Binding-site contacts:
Ligand atom O5 contacts residue ASN340 of chain 1.A at 2.4 Å (h-bond).
Ligand atom C8 contacts residue ALA341 of chain 1.A at 3.3 Å (hydrophobic).
Ligand atom C7 contacts residue ALA341 of chain 1.A at 4.4 Å (hydrophobic).
Ligand atom C1 contacts residue ASN340 of chain 1.A at 1.4 Å.
Ligand atom C5 contacts residue ASN340 of chain 1.A at 3.6 Å.
Ligand atom N2 contacts residue ALA341 of chain 1.A at 4.5 Å.
Ligand atom C2 contacts residue ASN340 of chain 1.A at 2.5 Å.
Ligand atom C8 contacts residue LEU438 of chain 1.A at 4.0 Å (hydrophobic).
Ligand atom N2 contacts residue ASN340 of chain 1.A at 2.9 Å (h-bond).
Ligand atom O5 contacts residue HIS336 of chain 1.A at 4.3 Å.
Ligand atom C3 contacts residue ASN340 of chain 1.A at 3.8 Å.
Ligand atom C4 contacts residue ASN340 of chain 1.A at 4.2 Å.
Ligand atom O7 contacts residue ASN340 of chain 1.A at 3.9 Å.
Ligand atom C7 contacts residue ASN340 of chain 1.A at 3.6 Å.

The small molecule below binds the protein below.
Small molecule (SMILES): CC(=O)N[C@@H]1[C@@H](O)[C@H](O)[C@@H](CO)O[C@H]1O

Sequence of chain 1.A:
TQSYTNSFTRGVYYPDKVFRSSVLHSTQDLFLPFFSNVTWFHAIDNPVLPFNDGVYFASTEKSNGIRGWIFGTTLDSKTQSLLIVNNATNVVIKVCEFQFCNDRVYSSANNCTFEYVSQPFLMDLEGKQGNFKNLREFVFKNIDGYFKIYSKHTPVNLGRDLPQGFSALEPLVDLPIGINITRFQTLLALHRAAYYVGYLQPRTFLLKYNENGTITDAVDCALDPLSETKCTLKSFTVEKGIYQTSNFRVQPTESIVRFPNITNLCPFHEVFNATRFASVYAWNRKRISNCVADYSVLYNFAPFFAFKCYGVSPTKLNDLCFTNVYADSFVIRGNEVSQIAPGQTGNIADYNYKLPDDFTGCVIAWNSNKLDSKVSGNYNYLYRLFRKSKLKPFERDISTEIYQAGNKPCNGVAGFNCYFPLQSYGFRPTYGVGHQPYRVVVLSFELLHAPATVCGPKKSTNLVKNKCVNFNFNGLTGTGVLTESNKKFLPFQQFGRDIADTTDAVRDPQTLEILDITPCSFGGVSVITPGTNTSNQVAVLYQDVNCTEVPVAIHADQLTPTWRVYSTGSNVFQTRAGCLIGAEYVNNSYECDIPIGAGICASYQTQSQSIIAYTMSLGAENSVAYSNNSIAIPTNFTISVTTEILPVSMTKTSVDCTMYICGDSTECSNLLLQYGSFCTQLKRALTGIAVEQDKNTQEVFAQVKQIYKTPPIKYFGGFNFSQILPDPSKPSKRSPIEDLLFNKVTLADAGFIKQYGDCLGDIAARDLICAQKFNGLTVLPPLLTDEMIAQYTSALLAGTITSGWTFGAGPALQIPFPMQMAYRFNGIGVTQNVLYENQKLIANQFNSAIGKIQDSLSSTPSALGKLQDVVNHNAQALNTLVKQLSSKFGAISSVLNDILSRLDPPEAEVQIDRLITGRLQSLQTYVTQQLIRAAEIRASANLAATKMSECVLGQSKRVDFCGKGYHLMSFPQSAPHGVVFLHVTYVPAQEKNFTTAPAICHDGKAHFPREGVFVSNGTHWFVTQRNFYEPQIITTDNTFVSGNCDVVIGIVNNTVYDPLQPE